Binding-site contacts:
Ligand atom N2 contacts residue VAL1212 of chain 1.B at 3.6 Å (h-bond).
Ligand atom O7 contacts residue GLN1211 of chain 1.B at 3.4 Å.
Ligand atom C7 contacts residue TYR1214 of chain 1.B at 3.3 Å (hydrophobic).
Ligand atom O7 contacts residue SER779 of chain 1.B at 4.4 Å.
Ligand atom O7 contacts residue GLN1215 of chain 1.B at 3.7 Å.
Ligand atom O6 contacts residue VAL1212 of chain 1.B at 4.1 Å.
Ligand atom O3 contacts residue VAL1212 of chain 1.B at 2.9 Å (h-bond).
Ligand atom C8 contacts residue PRO1210 of chain 1.B at 4.2 Å (hydrophobic).
Ligand atom C2 contacts residue ASN1216 of chain 1.B at 2.5 Å.
Ligand atom C3 contacts residue VAL1212 of chain 1.B at 3.6 Å (hydrophobic).
Ligand atom N2 contacts residue TYR1214 of chain 1.B at 3.0 Å (h-bond).
Ligand atom C1 contacts residue ASN1216 of chain 1.B at 1.4 Å.
Ligand atom O5 contacts residue VAL1212 of chain 1.B at 4.0 Å.
Ligand atom O5 contacts residue ASN1216 of chain 1.B at 2.4 Å (h-bond).
Ligand atom C4 contacts residue ASN1216 of chain 1.B at 4.3 Å.
Ligand atom O7 contacts residue VAL1212 of chain 1.B at 3.4 Å (h-bond).
Ligand atom C2 contacts residue VAL1212 of chain 1.B at 3.8 Å (hydrophobic).
Ligand atom O7 contacts residue TYR1214 of chain 1.B at 2.9 Å (h-bond).
Ligand atom C2 contacts residue TYR1214 of chain 1.B at 4.2 Å (hydrophobic).
Ligand atom C4 contacts residue VAL1212 of chain 1.B at 4.2 Å (hydrophobic).
Ligand atom O7 contacts residue ASN1216 of chain 1.B at 4.1 Å.
Ligand atom C7 contacts residue VAL1212 of chain 1.B at 4.1 Å (hydrophobic).
Ligand atom C5 contacts residue ASN1216 of chain 1.B at 3.7 Å.
Ligand atom N2 contacts residue ASN1216 of chain 1.B at 2.8 Å (h-bond).
Ligand atom C3 contacts residue ASN1216 of chain 1.B at 3.8 Å.
Ligand atom C8 contacts residue ASN1216 of chain 1.B at 3.5 Å.
Ligand atom C7 contacts residue ASN1216 of chain 1.B at 3.4 Å.

This small molecule binds to this protein.
Small molecule (SMILES): CC(=O)N[C@H]1[C@H](O[C@H]2[C@H](O)[C@@H](NC(C)=O)CO[C@@H]2CO)O[C@H](CO)[C@@H](O)[C@@H]1O

Sequence of chain 1.B:
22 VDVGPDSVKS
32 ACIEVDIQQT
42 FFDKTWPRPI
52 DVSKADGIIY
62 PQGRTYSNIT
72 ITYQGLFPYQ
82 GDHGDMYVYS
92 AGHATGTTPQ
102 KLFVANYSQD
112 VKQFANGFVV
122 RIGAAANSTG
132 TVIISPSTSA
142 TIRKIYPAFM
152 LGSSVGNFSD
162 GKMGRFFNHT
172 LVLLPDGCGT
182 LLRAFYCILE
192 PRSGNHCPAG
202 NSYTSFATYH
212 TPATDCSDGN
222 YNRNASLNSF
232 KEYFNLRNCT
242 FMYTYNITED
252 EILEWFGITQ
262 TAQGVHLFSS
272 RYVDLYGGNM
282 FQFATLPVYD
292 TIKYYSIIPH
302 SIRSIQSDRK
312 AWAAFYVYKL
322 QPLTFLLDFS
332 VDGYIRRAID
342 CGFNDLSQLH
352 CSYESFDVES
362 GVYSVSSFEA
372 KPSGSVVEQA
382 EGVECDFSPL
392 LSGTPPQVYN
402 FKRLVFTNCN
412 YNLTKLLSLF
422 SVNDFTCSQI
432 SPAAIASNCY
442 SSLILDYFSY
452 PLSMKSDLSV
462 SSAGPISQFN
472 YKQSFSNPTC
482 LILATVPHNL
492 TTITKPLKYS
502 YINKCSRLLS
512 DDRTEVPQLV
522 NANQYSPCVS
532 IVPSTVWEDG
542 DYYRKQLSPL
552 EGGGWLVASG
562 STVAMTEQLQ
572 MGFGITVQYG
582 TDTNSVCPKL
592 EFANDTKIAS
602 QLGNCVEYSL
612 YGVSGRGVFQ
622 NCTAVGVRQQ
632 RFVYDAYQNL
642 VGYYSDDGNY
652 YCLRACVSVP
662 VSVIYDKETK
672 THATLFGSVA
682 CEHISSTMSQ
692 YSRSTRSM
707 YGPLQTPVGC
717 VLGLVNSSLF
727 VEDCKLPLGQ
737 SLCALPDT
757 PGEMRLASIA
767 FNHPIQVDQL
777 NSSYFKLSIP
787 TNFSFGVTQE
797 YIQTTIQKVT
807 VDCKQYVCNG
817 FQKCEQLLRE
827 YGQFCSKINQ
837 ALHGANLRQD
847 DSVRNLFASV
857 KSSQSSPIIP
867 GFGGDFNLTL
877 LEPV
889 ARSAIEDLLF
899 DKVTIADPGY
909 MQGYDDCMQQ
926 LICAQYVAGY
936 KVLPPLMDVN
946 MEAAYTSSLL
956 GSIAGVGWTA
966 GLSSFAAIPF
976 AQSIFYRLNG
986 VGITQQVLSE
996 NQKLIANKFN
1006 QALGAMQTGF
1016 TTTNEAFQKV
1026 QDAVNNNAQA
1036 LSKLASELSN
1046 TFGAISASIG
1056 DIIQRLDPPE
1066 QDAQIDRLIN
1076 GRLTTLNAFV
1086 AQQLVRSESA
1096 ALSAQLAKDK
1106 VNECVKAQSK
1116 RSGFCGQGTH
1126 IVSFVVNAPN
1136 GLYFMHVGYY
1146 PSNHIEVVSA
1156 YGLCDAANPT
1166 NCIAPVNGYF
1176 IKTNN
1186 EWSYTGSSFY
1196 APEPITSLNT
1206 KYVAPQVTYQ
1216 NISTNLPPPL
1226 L